Binding-site contacts:
Ligand atom C25 contacts residue HIS41 of chain 1.A at 4.0 Å.
Ligand atom C14 contacts residue HEM1 of chain 1.C at 3.3 Å.
Ligand atom N02 contacts residue GLU296 of chain 1.A at 2.7 Å (salt-bridge).
Ligand atom C09 contacts residue GLU296 of chain 1.A at 3.4 Å.
Ligand atom C02 contacts residue HEM1 of chain 1.C at 3.7 Å.
Ligand atom C21 contacts residue TRP382 of chain 1.A at 4.0 Å (hydrophobic).
Ligand atom C03 contacts residue HEM1 of chain 1.C at 2.9 Å.
Ligand atom C10 contacts residue GLU296 of chain 1.A at 3.5 Å.
Ligand atom C05 contacts residue HEM1 of chain 1.C at 3.7 Å.
Ligand atom N02 contacts residue HEM1 of chain 1.C at 3.6 Å.
Ligand atom C26 contacts residue HEM1 of chain 1.C at 3.5 Å.
Ligand atom C14 contacts residue TRP382 of chain 1.A at 3.5 Å (hydrophobic).
Ligand atom C26 contacts residue TYR410 of chain 1.A at 3.9 Å (hydrophobic).
Ligand atom C13 contacts residue HEM1 of chain 1.C at 3.2 Å.
Ligand atom C24 contacts residue MET40 of chain 1.A at 3.9 Å (hydrophobic).
Ligand atom C28 contacts residue HIS41 of chain 1.A at 3.8 Å.
Ligand atom N12 contacts residue HEM1 of chain 1.C at 2.7 Å (h-bond).
Ligand atom C02 contacts residue GLU296 of chain 1.A at 3.5 Å.
Ligand atom C06 contacts residue PHE288 of chain 1.A at 3.9 Å (hydrophobic).
Ligand atom N01 contacts residue GLU296 of chain 1.A at 2.6 Å (salt-bridge).
Ligand atom N29 contacts residue TRP10 of chain 1.B at 3.5 Å.
Ligand atom C23 contacts residue MET40 of chain 1.A at 3.9 Å (hydrophobic).
Ligand atom N01 contacts residue HEM1 of chain 1.C at 4.0 Å.
Ligand atom C04 contacts residue HEM1 of chain 1.C at 3.2 Å.
Ligand atom C05 contacts residue VAL271 of chain 1.A at 4.0 Å (hydrophobic).
Ligand atom C08 contacts residue HEM1 of chain 1.C at 3.7 Å.
Ligand atom N29 contacts residue HIS41 of chain 1.A at 3.4 Å (h-bond).
Ligand atom C06 contacts residue VAL271 of chain 1.A at 3.4 Å (hydrophobic).
Ligand atom N02 contacts residue PRO269 of chain 1.A at 3.7 Å.
Ligand atom C09 contacts residue HEM1 of chain 1.C at 3.4 Å.
Ligand atom C06 contacts residue HEM1 of chain 1.C at 3.5 Å.
Ligand atom C07 contacts residue VAL271 of chain 1.A at 3.2 Å (hydrophobic).
Ligand atom N02 contacts residue TYR292 of chain 1.A at 3.8 Å.
Ligand atom C10 contacts residue HEM1 of chain 1.C at 3.9 Å.
Ligand atom C21 contacts residue HEM1 of chain 1.C at 3.9 Å.
Ligand atom N02 contacts residue TRP291 of chain 1.A at 2.8 Å (h-bond).
Ligand atom C11 contacts residue HEM1 of chain 1.C at 3.0 Å.
Ligand atom C07 contacts residue HEM1 of chain 1.C at 3.6 Å.
Ligand atom C08 contacts residue VAL271 of chain 1.A at 3.6 Å (hydrophobic).
Ligand atom C02 contacts residue TRP291 of chain 1.A at 3.9 Å (hydrophobic).

Sequence of chain 1.A:
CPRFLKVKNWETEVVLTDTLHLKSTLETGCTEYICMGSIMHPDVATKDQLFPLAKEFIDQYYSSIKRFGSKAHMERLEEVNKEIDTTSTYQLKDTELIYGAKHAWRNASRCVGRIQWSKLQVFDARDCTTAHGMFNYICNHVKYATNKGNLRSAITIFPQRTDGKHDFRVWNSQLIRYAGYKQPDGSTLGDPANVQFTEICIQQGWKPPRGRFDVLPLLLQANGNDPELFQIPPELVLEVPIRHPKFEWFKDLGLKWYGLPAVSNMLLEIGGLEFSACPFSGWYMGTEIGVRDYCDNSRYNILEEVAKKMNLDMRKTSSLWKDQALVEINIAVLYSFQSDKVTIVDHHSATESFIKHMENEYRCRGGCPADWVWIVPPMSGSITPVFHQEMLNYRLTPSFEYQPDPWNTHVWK

This protein binds this small molecule.
Small molecule (SMILES): Cc1cc(CCNCc2ccc3ccc(N)nc3c2)ccc1C#N

Sequence of chain 1.B:
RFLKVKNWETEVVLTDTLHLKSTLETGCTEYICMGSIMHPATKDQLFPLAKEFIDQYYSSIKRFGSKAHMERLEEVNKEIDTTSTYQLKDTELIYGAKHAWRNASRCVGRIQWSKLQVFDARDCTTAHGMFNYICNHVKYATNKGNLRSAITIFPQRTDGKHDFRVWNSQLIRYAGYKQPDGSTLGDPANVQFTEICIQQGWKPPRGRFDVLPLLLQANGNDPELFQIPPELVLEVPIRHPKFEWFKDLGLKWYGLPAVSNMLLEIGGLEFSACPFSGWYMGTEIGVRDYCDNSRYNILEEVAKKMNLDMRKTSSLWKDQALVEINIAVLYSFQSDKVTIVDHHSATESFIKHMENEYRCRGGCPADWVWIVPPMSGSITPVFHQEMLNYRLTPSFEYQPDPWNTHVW